Sequence of chain 1.A:
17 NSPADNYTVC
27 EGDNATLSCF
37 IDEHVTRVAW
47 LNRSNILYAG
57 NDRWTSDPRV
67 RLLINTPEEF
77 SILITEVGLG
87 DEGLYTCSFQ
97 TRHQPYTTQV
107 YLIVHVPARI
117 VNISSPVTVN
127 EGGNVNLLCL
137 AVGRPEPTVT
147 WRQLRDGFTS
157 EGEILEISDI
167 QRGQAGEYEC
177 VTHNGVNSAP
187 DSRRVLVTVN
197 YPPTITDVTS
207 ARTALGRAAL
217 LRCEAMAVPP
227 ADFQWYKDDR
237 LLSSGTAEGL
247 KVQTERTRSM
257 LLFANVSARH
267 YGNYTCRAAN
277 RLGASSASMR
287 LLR

This small molecule binds to this protein.
Small molecule (SMILES): CC(=O)N[C@@H]1[C@@H](O)[C@H](O)[C@@H](CO)O[C@H]1O

Binding-site contacts:
Ligand atom O7 contacts residue ILE119 of chain 1.A at 3.2 Å (h-bond).
Ligand atom C7 contacts residue ASN118 of chain 1.A at 3.0 Å.
Ligand atom C8 contacts residue ILE119 of chain 1.A at 4.2 Å (hydrophobic).
Ligand atom C2 contacts residue ASN118 of chain 1.A at 2.5 Å.
Ligand atom C5 contacts residue ASN118 of chain 1.A at 3.7 Å.
Ligand atom O7 contacts residue ASN118 of chain 1.A at 2.8 Å (h-bond).
Ligand atom O5 contacts residue ASN118 of chain 1.A at 2.4 Å (h-bond).
Ligand atom C4 contacts residue ASN118 of chain 1.A at 4.2 Å.
Ligand atom N2 contacts residue ASN118 of chain 1.A at 2.9 Å (h-bond).
Ligand atom C3 contacts residue ASN118 of chain 1.A at 3.8 Å.
Ligand atom C7 contacts residue ILE119 of chain 1.A at 4.0 Å (hydrophobic).
Ligand atom C8 contacts residue ASN118 of chain 1.A at 3.8 Å.
Ligand atom C1 contacts residue ASN118 of chain 1.A at 1.4 Å.